This small molecule binds to this protein.
Small molecule (SMILES): CC(=O)N[C@H]1[C@H](O[C@H]2[C@H](O)[C@@H](NC(C)=O)CO[C@@H]2CO)O[C@H](CO)[C@@H](O[C@@H]2O[C@H](CO)[C@@H](O)[C@H](O)[C@@H]2O)[C@@H]1O

Binding-site contacts:
Ligand atom N2 contacts residue HIS299 of chain 1.D at 3.2 Å (h-bond).
Ligand atom C5 contacts residue ASN301 of chain 1.D at 3.7 Å.
Ligand atom O5 contacts residue THR383 of chain 1.D at 3.9 Å.
Ligand atom N2 contacts residue ASN301 of chain 1.D at 2.8 Å (h-bond).
Ligand atom C1 contacts residue HIS299 of chain 1.D at 3.7 Å.
Ligand atom C8 contacts residue ASN265 of chain 1.D at 3.2 Å.
Ligand atom C7 contacts residue ASN265 of chain 1.D at 4.3 Å.
Ligand atom O7 contacts residue ASN301 of chain 1.D at 3.0 Å (h-bond).
Ligand atom C2 contacts residue ASN301 of chain 1.D at 2.4 Å.
Ligand atom C6 contacts residue THR383 of chain 1.D at 4.3 Å.
Ligand atom O5 contacts residue ASN301 of chain 1.D at 2.4 Å (h-bond).
Ligand atom C8 contacts residue ASN301 of chain 1.D at 4.3 Å.
Ligand atom C1 contacts residue ASN301 of chain 1.D at 1.4 Å.
Ligand atom C3 contacts residue HIS299 of chain 1.D at 3.4 Å.
Ligand atom C2 contacts residue HIS299 of chain 1.D at 3.6 Å.
Ligand atom C5 contacts residue THR383 of chain 1.D at 4.0 Å.
Ligand atom C4 contacts residue ASN301 of chain 1.D at 4.2 Å.
Ligand atom O5 contacts residue SER381 of chain 1.D at 4.2 Å.
Ligand atom O3 contacts residue HIS299 of chain 1.D at 4.0 Å.
Ligand atom C8 contacts residue HIS299 of chain 1.D at 4.5 Å.
Ligand atom O7 contacts residue ARG412 of chain 1.D at 4.4 Å.
Ligand atom C7 contacts residue ASN301 of chain 1.D at 3.1 Å.
Ligand atom C8 contacts residue THR267 of chain 1.D at 3.7 Å.
Ligand atom C1 contacts residue THR383 of chain 1.D at 4.2 Å.
Ligand atom C8 contacts residue ARG412 of chain 1.D at 3.4 Å.
Ligand atom O7 contacts residue ASN265 of chain 1.D at 4.3 Å.
Ligand atom C7 contacts residue HIS299 of chain 1.D at 4.3 Å.
Ligand atom C3 contacts residue ASN301 of chain 1.D at 3.7 Å.
Ligand atom C7 contacts residue ARG412 of chain 1.D at 4.0 Å.

Sequence of chain 1.D:
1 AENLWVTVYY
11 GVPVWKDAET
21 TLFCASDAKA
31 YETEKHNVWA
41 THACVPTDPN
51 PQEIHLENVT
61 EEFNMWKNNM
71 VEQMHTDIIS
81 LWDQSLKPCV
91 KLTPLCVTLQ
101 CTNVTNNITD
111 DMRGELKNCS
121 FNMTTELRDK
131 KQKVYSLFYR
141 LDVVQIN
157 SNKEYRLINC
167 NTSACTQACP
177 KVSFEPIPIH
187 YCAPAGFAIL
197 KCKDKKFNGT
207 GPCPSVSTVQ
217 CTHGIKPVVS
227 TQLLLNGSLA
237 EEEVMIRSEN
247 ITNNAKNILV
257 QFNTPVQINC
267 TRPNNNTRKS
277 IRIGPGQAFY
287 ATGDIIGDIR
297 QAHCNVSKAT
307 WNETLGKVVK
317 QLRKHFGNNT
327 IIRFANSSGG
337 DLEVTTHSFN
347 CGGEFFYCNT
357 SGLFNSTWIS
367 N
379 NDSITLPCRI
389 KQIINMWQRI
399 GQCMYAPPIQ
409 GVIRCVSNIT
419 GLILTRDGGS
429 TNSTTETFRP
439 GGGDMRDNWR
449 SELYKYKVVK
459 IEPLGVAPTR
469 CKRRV